Sequence of chain 1.D:
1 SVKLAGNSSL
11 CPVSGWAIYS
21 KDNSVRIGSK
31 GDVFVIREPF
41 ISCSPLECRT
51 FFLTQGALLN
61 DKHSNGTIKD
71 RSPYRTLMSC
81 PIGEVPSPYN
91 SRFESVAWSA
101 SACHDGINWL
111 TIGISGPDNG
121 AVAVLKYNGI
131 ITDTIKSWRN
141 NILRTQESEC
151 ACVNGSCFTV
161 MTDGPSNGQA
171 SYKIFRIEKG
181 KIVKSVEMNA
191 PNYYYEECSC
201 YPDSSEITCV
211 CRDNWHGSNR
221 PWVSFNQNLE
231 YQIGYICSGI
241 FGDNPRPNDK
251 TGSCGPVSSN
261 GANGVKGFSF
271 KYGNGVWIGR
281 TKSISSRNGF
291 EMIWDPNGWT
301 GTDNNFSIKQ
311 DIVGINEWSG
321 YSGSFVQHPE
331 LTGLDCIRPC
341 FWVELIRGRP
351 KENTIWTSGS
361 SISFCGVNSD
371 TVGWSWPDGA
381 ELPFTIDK

Binding-site contacts:
Ligand atom C1 contacts residue ASN154 of chain 1.D at 1.4 Å.
Ligand atom C8 contacts residue ASN154 of chain 1.D at 4.3 Å.
Ligand atom C1 contacts residue LYS3 of chain 1.D at 3.8 Å.
Ligand atom O5 contacts residue ASN154 of chain 1.D at 2.4 Å (h-bond).
Ligand atom C2 contacts residue ASN154 of chain 1.D at 2.5 Å.
Ligand atom O7 contacts residue ASN154 of chain 1.D at 3.5 Å (h-bond).
Ligand atom C6 contacts residue LYS3 of chain 1.D at 3.9 Å.
Ligand atom N2 contacts residue ASN154 of chain 1.D at 2.8 Å (h-bond).
Ligand atom O5 contacts residue LYS3 of chain 1.D at 3.4 Å (salt-bridge).
Ligand atom C5 contacts residue ASN154 of chain 1.D at 3.7 Å.
Ligand atom C4 contacts residue ASN154 of chain 1.D at 4.3 Å.
Ligand atom C3 contacts residue ASN154 of chain 1.D at 3.8 Å.
Ligand atom C7 contacts residue ASN154 of chain 1.D at 3.2 Å.
Ligand atom C5 contacts residue LYS3 of chain 1.D at 3.5 Å.

This protein binds this small molecule.
Small molecule (SMILES): CC(=O)N[C@@H]1[C@@H](O)[C@H](O)[C@@H](CO)O[C@H]1O